This small molecule binds to this protein.
Small molecule (SMILES): CCOC(=O)c1ccc(OCCCCC2CCN(c3ccc(C)nn3)CC2)cc1

Binding-site contacts:
Ligand atom N6 contacts residue VAL196 of chain 1.B at 3.8 Å.
Ligand atom C11 contacts residue LEU134 of chain 1.B at 3.8 Å (hydrophobic).
Ligand atom C26 contacts residue THR111 of chain 1.B at 3.6 Å.
Ligand atom C5 contacts residue TYR159 of chain 1.B at 3.7 Å (hydrophobic).
Ligand atom C4 contacts residue ALA24 of chain 1.D at 3.5 Å (hydrophobic).
Ligand atom C26 contacts residue LYS113 of chain 1.B at 3.7 Å.
Ligand atom C4 contacts residue ILE194 of chain 1.B at 3.8 Å (hydrophobic).
Ligand atom C10 contacts residue MET132 of chain 1.B at 3.7 Å (hydrophobic).
Ligand atom C20 contacts residue TYR112 of chain 1.B at 3.4 Å (hydrophobic).
Ligand atom N3 contacts residue LEU240 of chain 1.B at 3.4 Å.
Ligand atom C14 contacts residue MET132 of chain 1.B at 3.5 Å (hydrophobic).
Ligand atom C23 contacts residue PHE237 of chain 1.B at 3.8 Å (hydrophobic).
Ligand atom C13 contacts residue MET132 of chain 1.B at 3.8 Å (hydrophobic).
Ligand atom C3 contacts residue TYR159 of chain 1.B at 3.7 Å (hydrophobic).
Ligand atom C21 contacts residue TYR112 of chain 1.B at 3.4 Å (hydrophobic).
Ligand atom C18 contacts residue PHE237 of chain 1.B at 3.8 Å (hydrophobic).
Ligand atom C5 contacts residue ILE194 of chain 1.B at 3.8 Å (hydrophobic).
Ligand atom C8 contacts residue TYR159 of chain 1.B at 3.5 Å (hydrophobic).
Ligand atom O25 contacts residue TYR112 of chain 1.B at 3.4 Å.
Ligand atom C8 contacts residue VAL196 of chain 1.B at 3.7 Å (hydrophobic).
Ligand atom N4 contacts residue LEU240 of chain 1.B at 3.3 Å.
Ligand atom C19 contacts residue PHE237 of chain 1.B at 3.5 Å (hydrophobic).
Ligand atom C3 contacts residue ALA24 of chain 1.D at 3.5 Å (hydrophobic).
Ligand atom C1 contacts residue ILE157 of chain 1.B at 3.4 Å (hydrophobic).
Ligand atom C15 contacts residue MET132 of chain 1.B at 3.6 Å (hydrophobic).
Ligand atom O24 contacts residue TYR112 of chain 1.B at 3.8 Å.
Ligand atom C4 contacts residue TYR159 of chain 1.B at 3.7 Å (hydrophobic).
Ligand atom C21 contacts residue PHE237 of chain 1.B at 3.7 Å (hydrophobic).
Ligand atom C1 contacts residue ILE183 of chain 1.B at 3.5 Å (hydrophobic).
Ligand atom C12 contacts residue VAL199 of chain 1.B at 3.7 Å (hydrophobic).
Ligand atom C7 contacts residue TYR159 of chain 1.B at 3.7 Å (hydrophobic).
Ligand atom C14 contacts residue VAL199 of chain 1.B at 3.8 Å (hydrophobic).
Ligand atom C13 contacts residue PHE237 of chain 1.B at 3.7 Å (hydrophobic).
Ligand atom O16 contacts residue MET132 of chain 1.B at 3.6 Å.
Ligand atom C7 contacts residue VAL196 of chain 1.B at 3.5 Å (hydrophobic).
Ligand atom O25 contacts residue THR111 of chain 1.B at 3.4 Å (h-bond).
Ligand atom C20 contacts residue PHE237 of chain 1.B at 3.4 Å (hydrophobic).
Ligand atom C23 contacts residue TYR112 of chain 1.B at 3.3 Å (hydrophobic).
Ligand atom C27 contacts residue ASP236 of chain 1.B at 3.6 Å.
Ligand atom C3 contacts residue PRO181 of chain 1.B at 3.7 Å (hydrophobic).

Sequence of chain 1.D:
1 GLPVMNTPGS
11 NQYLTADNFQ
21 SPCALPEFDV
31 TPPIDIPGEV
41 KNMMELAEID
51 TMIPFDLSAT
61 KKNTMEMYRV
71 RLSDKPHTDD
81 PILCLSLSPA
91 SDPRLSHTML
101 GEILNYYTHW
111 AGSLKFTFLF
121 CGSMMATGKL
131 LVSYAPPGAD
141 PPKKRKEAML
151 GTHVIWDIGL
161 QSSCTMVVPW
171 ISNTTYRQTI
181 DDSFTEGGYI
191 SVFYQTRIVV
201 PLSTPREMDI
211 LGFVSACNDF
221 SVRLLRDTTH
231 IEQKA

Sequence of chain 1.B:
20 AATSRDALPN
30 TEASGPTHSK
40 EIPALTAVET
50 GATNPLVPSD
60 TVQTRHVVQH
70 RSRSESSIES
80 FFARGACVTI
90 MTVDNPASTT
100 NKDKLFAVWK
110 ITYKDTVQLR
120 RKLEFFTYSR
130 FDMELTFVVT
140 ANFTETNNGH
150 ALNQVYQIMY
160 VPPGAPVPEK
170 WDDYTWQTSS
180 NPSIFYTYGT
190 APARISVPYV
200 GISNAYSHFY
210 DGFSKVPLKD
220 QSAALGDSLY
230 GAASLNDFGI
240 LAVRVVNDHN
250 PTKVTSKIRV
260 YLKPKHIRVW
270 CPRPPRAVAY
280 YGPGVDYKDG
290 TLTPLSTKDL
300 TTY